A protein and the small-molecule ligand that binds it are described below.
Small molecule (SMILES): CC(=O)N[C@@H]1[C@@H](O)[C@H](O)[C@@H](CO)O[C@H]1O

Sequence of chain 1.B:
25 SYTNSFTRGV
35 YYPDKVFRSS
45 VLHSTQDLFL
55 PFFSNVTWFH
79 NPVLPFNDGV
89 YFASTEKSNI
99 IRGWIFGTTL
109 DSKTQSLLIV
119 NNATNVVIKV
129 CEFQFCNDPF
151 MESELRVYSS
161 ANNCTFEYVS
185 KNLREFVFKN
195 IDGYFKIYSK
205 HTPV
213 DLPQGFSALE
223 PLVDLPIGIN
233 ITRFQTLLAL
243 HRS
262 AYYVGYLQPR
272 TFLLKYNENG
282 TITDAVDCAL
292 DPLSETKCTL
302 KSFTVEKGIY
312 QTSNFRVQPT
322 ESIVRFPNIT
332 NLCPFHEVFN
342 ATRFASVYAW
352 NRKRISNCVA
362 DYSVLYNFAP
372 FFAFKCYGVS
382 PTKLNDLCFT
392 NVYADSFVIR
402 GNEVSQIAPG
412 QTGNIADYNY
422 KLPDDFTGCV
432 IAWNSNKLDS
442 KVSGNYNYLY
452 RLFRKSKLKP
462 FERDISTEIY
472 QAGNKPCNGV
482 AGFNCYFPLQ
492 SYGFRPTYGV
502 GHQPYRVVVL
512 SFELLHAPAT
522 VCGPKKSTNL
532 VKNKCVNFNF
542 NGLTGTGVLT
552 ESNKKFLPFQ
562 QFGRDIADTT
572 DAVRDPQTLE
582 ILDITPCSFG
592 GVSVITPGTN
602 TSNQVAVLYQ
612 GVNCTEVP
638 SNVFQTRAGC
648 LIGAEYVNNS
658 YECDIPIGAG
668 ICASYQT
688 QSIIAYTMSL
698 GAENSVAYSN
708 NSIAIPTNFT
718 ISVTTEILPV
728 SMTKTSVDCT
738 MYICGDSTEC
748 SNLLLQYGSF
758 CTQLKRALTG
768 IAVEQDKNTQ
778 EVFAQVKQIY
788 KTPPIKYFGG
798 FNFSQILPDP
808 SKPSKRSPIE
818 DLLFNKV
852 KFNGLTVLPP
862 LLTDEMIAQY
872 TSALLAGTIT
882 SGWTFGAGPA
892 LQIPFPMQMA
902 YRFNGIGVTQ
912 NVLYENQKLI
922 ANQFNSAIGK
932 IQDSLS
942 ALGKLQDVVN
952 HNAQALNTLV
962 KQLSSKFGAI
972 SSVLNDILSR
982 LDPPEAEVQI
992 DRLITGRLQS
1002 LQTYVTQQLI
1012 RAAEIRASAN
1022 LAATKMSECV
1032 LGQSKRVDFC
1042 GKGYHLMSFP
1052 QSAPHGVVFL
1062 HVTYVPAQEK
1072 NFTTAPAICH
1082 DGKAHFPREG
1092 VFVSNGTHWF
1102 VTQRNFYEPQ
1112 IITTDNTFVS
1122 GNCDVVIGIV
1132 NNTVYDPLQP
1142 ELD

Binding-site contacts:
Ligand atom C2 contacts residue ASN655 of chain 1.B at 2.4 Å.
Ligand atom C1 contacts residue ASN655 of chain 1.B at 1.4 Å.
Ligand atom N2 contacts residue ASN655 of chain 1.B at 2.9 Å (h-bond).
Ligand atom C5 contacts residue ASN655 of chain 1.B at 3.7 Å.
Ligand atom O5 contacts residue ASN655 of chain 1.B at 2.4 Å (h-bond).
Ligand atom C8 contacts residue TYR653 of chain 1.B at 4.1 Å (hydrophobic).
Ligand atom C7 contacts residue ASN655 of chain 1.B at 3.6 Å.
Ligand atom C3 contacts residue ASN655 of chain 1.B at 3.8 Å.
Ligand atom C4 contacts residue ASN655 of chain 1.B at 4.2 Å.
Ligand atom O7 contacts residue ASN655 of chain 1.B at 3.8 Å.